Binding-site contacts:
Ligand atom CH3 contacts residue ASP110 of chain 1.A at 3.7 Å.
Ligand atom O contacts residue HIS125 of chain 1.A at 3.0 Å (h-bond).
Ligand atom C23 contacts residue THR1 of chain 1.B at 1.3 Å.
Ligand atom CD1 contacts residue TRP22 of chain 1.B at 3.2 Å (hydrophobic).
Ligand atom O contacts residue THR20 of chain 1.B at 3.6 Å.
Ligand atom O contacts residue SER51 of chain 1.B at 3.6 Å.
Ligand atom CG2 contacts residue THR20 of chain 1.B at 3.4 Å.
Ligand atom C24 contacts residue LYS21 of chain 1.B at 3.7 Å.
Ligand atom C24 contacts residue LEU19 of chain 1.B at 3.5 Å (hydrophobic).
Ligand atom O contacts residue GLY50 of chain 1.B at 3.3 Å (h-bond).
Ligand atom O contacts residue THR1 of chain 1.B at 2.0 Å (h-bond).
Ligand atom C24 contacts residue GLU176 of chain 1.B at 3.3 Å.
Ligand atom CA contacts residue LYS21 of chain 1.B at 3.4 Å.
Ligand atom C14 contacts residue GLY50 of chain 1.B at 3.3 Å.
Ligand atom O contacts residue ALA52 of chain 1.B at 2.9 Å (h-bond).
Ligand atom CH3 contacts residue TRP22 of chain 1.B at 3.6 Å (hydrophobic).
Ligand atom O6 contacts residue THR1 of chain 1.B at 3.7 Å.
Ligand atom C contacts residue PO41 of chain 1.S at 3.3 Å.
Ligand atom C23 contacts residue GLU176 of chain 1.B at 3.2 Å.
Ligand atom CA contacts residue GLY50 of chain 1.B at 3.6 Å.
Ligand atom CA contacts residue THR1 of chain 1.B at 2.4 Å.
Ligand atom N contacts residue LYS21 of chain 1.B at 3.0 Å (salt-bridge).
Ligand atom N contacts residue THR1 of chain 1.B at 3.7 Å.
Ligand atom C24 contacts residue THR1 of chain 1.B at 3.4 Å.
Ligand atom C15 contacts residue GLY50 of chain 1.B at 3.7 Å.
Ligand atom C20 contacts residue ILE48 of chain 1.B at 3.4 Å (hydrophobic).
Ligand atom CG2 contacts residue LYS21 of chain 1.B at 3.8 Å.
Ligand atom C contacts residue HIS125 of chain 1.A at 3.6 Å.
Ligand atom O6 contacts residue PO41 of chain 1.S at 2.7 Å (h-bond).
Ligand atom C14 contacts residue THR1 of chain 1.B at 2.8 Å.
Ligand atom C23 contacts residue PO41 of chain 1.S at 3.3 Å.
Ligand atom N contacts residue GLY50 of chain 1.B at 3.0 Å (h-bond).
Ligand atom C contacts residue THR1 of chain 1.B at 1.4 Å.
Ligand atom CN contacts residue TRP22 of chain 1.B at 3.2 Å (hydrophobic).
Ligand atom C22 contacts residue PO41 of chain 1.S at 3.3 Å.
Ligand atom C22 contacts residue THR1 of chain 1.B at 2.6 Å.
Ligand atom C contacts residue LYS21 of chain 1.B at 3.6 Å.
Ligand atom CD1 contacts residue ALA123 of chain 1.A at 3.7 Å (hydrophobic).
Ligand atom O contacts residue PO41 of chain 1.S at 2.3 Å (h-bond).
Ligand atom O contacts residue LYS21 of chain 1.B at 3.2 Å (salt-bridge).

The small molecule below binds the protein below.
Small molecule (SMILES): CC[C@H](C)[C@H](NC(=O)[C@H]([C@@H](C)CC)N(C)C(C)=O)C(=O)N[C@H](C(=O)N[C@@H](CC(C)C)[C@@H](O)C(C)(C)O)[C@@H](C)O

Sequence of chain 1.B:
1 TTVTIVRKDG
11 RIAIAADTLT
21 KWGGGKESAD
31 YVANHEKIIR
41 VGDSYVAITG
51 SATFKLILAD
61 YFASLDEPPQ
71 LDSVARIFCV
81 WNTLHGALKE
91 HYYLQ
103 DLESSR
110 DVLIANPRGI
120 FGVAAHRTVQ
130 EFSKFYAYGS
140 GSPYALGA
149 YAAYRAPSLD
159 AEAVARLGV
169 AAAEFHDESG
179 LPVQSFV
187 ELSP

Sequence of chain 1.A:
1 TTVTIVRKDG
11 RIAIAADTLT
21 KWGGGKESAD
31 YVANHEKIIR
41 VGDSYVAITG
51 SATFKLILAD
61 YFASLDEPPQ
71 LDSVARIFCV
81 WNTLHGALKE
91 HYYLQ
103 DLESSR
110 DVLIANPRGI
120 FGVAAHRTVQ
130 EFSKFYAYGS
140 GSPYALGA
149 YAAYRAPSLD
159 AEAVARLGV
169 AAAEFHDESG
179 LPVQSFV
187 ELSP